Binding-site contacts:
Ligand atom C6 contacts residue PHE174 of chain 2.A at 4.4 Å (hydrophobic).
Ligand atom C4 contacts residue TRP238 of chain 2.A at 3.7 Å (hydrophobic).
Ligand atom C6 contacts residue GLU241 of chain 2.A at 3.5 Å.
Ligand atom C6 contacts residue TRP238 of chain 2.A at 3.3 Å (hydrophobic).
Ligand atom C5 contacts residue GLU241 of chain 2.A at 4.1 Å.
Ligand atom C6 contacts residue TYR202 of chain 2.A at 3.8 Å (hydrophobic).
Ligand atom C6 contacts residue HIS171 of chain 2.A at 4.3 Å.
Ligand atom C4 contacts residue GLU241 of chain 2.A at 3.5 Å.
Ligand atom O6 contacts residue TYR202 of chain 2.A at 4.3 Å.
Ligand atom C6 contacts residue THR183 of chain 2.A at 3.4 Å.
Ligand atom O3 contacts residue ASP264 of chain 2.A at 3.6 Å.
Ligand atom O6 contacts residue THR183 of chain 2.A at 2.8 Å (h-bond).
Ligand atom C1 contacts residue HIS171 of chain 2.A at 3.9 Å.
Ligand atom O5 contacts residue PHE174 of chain 2.A at 4.0 Å.
Ligand atom C3 contacts residue LEU267 of chain 2.A at 4.1 Å (hydrophobic).
Ligand atom C4 contacts residue ASP264 of chain 2.A at 3.1 Å.
Ligand atom O4 contacts residue ALA281 of chain 2.A at 4.0 Å.
Ligand atom C5 contacts residue HIS171 of chain 2.A at 4.1 Å.
Ligand atom O3 contacts residue LEU267 of chain 2.A at 4.4 Å.
Ligand atom C5 contacts residue LEU267 of chain 2.A at 4.1 Å (hydrophobic).
Ligand atom O4 contacts residue GLU241 of chain 2.A at 2.7 Å (salt-bridge).
Ligand atom C6 contacts residue HIS171 of chain 2.A at 4.3 Å.
Ligand atom O6 contacts residue PHE174 of chain 2.A at 3.8 Å.
Ligand atom C2 contacts residue HIS171 of chain 2.A at 3.9 Å.
Ligand atom C16 contacts residue GLY173 of chain 2.A at 3.3 Å.
Ligand atom C5 contacts residue TRP238 of chain 2.A at 3.6 Å (hydrophobic).
Ligand atom O5 contacts residue HIS171 of chain 2.A at 3.4 Å.
Ligand atom C12 contacts residue LEU267 of chain 2.A at 4.2 Å (hydrophobic).
Ligand atom O4 contacts residue HIS171 of chain 2.A at 3.0 Å.
Ligand atom C6 contacts residue PRO172 of chain 2.A at 3.7 Å (hydrophobic).
Ligand atom C14 contacts residue PHE174 of chain 2.A at 4.3 Å (hydrophobic).
Ligand atom C3 contacts residue ASP264 of chain 2.A at 4.0 Å.
Ligand atom O6 contacts residue TRP238 of chain 2.A at 3.0 Å (h-bond).
Ligand atom C5 contacts residue ASP264 of chain 2.A at 4.3 Å.
Ligand atom C6 contacts residue ASP264 of chain 2.A at 4.0 Å.
Ligand atom O4 contacts residue ASP264 of chain 2.A at 2.5 Å (salt-bridge).
Ligand atom O1 contacts residue HIS171 of chain 2.A at 3.5 Å (h-bond).
Ligand atom C4 contacts residue HIS171 of chain 2.A at 4.0 Å.
Ligand atom C4 contacts residue LEU267 of chain 2.A at 3.6 Å (hydrophobic).
Ligand atom C3 contacts residue TRP238 of chain 2.A at 4.0 Å (hydrophobic).

The small molecule below binds the protein below.
Small molecule (SMILES): CCCCCCO[C@@H]1O[C@H](CO)[C@H](O)C[C@H]1O[C@@H]1O[C@@H](C)[C@@H](O)[C@@H](O)[C@@H]1O

Sequence of chain 2.A:
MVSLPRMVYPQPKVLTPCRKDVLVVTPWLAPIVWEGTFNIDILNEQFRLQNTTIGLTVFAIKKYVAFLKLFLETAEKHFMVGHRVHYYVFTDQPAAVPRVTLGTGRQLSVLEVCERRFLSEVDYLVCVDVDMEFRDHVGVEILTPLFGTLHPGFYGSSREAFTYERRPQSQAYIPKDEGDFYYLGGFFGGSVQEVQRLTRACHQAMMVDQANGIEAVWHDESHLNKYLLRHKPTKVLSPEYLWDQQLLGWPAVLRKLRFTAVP